The small molecule below binds the protein below.
Small molecule (SMILES): CC[C@H](C)[C@H](NC(=O)[C@H](CCC(N)=O)NC(=O)[C@@H]1CCCN1)C(=O)N[C@H](C(=O)N[C@@H](CC(N)=O)C(=O)N[C@@H](CCCN=C(N)N)C(=O)N1CCC[C@H]1C=O)[C@@H](C)CC

Binding-site contacts:
Ligand atom CG1 contacts residue PHE102 of chain 1.A at 3.5 Å (hydrophobic).
Ligand atom ND2 contacts residue THR96 of chain 1.A at 3.1 Å (h-bond).
Ligand atom N contacts residue ASP94 of chain 1.A at 3.2 Å (salt-bridge).
Ligand atom N contacts residue ASP94 of chain 1.A at 3.4 Å (salt-bridge).
Ligand atom CA contacts residue THR99 of chain 1.A at 3.2 Å.
Ligand atom O contacts residue ILE41 of chain 1.A at 3.0 Å (h-bond).
Ligand atom O contacts residue THR42 of chain 1.A at 3.4 Å.
Ligand atom CG contacts residue ASP94 of chain 1.A at 3.2 Å.
Ligand atom CD1 contacts residue THR42 of chain 1.A at 3.4 Å.
Ligand atom O contacts residue THR44 of chain 1.A at 3.4 Å.
Ligand atom CG contacts residue ASP92 of chain 1.A at 3.4 Å.
Ligand atom ND2 contacts residue ILE75 of chain 1.A at 2.9 Å (h-bond).
Ligand atom CA contacts residue ILE41 of chain 1.A at 3.5 Å (hydrophobic).
Ligand atom O contacts residue PHE102 of chain 1.A at 2.9 Å (h-bond).
Ligand atom N contacts residue PHE102 of chain 1.A at 3.2 Å (h-bond).
Ligand atom CB contacts residue THR96 of chain 1.A at 3.1 Å.
Ligand atom OD1 contacts residue ASP92 of chain 1.A at 2.5 Å (salt-bridge).
Ligand atom O contacts residue ASP94 of chain 1.A at 3.4 Å (salt-bridge).
Ligand atom CG1 contacts residue THR99 of chain 1.A at 3.0 Å.
Ligand atom N contacts residue ILE41 of chain 1.A at 2.9 Å (h-bond).
Ligand atom CB contacts residue ASP94 of chain 1.A at 3.4 Å.
Ligand atom CD1 contacts residue ILE41 of chain 1.A at 3.5 Å (hydrophobic).
Ligand atom N contacts residue ASP40 of chain 1.A at 3.3 Å (salt-bridge).
Ligand atom OE1 contacts residue THR99 of chain 1.A at 3.4 Å.
Ligand atom CG contacts residue LYS95 of chain 1.A at 3.3 Å.
Ligand atom O contacts residue THR99 of chain 1.A at 3.2 Å (h-bond).
Ligand atom O contacts residue VAL43 of chain 1.A at 2.7 Å (h-bond).
Ligand atom O contacts residue THR100 of chain 1.A at 2.9 Å (h-bond).
Ligand atom ND2 contacts residue ASP92 of chain 1.A at 3.1 Å (salt-bridge).
Ligand atom CA contacts residue ASP94 of chain 1.A at 3.3 Å.
Ligand atom N contacts residue VAL43 of chain 1.A at 2.8 Å (h-bond).
Ligand atom OE1 contacts residue LYS101 of chain 1.A at 3.4 Å.
Ligand atom N contacts residue THR100 of chain 1.A at 2.6 Å (h-bond).
Ligand atom CD contacts residue PHE102 of chain 1.A at 3.1 Å (hydrophobic).
Ligand atom C contacts residue THR100 of chain 1.A at 3.3 Å.
Ligand atom CA contacts residue THR100 of chain 1.A at 3.1 Å.
Ligand atom N contacts residue GLY98 of chain 1.A at 2.9 Å (h-bond).
Ligand atom O contacts residue LYS101 of chain 1.A at 3.4 Å.
Ligand atom CB contacts residue ASP94 of chain 1.A at 3.1 Å.
Ligand atom O contacts residue ASP40 of chain 1.A at 3.1 Å.

Sequence of chain 1.A:
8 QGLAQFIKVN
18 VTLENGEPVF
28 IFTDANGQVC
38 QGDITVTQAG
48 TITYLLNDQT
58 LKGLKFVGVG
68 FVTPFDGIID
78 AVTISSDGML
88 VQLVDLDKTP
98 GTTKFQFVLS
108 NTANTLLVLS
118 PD